Sequence of chain 1.D:
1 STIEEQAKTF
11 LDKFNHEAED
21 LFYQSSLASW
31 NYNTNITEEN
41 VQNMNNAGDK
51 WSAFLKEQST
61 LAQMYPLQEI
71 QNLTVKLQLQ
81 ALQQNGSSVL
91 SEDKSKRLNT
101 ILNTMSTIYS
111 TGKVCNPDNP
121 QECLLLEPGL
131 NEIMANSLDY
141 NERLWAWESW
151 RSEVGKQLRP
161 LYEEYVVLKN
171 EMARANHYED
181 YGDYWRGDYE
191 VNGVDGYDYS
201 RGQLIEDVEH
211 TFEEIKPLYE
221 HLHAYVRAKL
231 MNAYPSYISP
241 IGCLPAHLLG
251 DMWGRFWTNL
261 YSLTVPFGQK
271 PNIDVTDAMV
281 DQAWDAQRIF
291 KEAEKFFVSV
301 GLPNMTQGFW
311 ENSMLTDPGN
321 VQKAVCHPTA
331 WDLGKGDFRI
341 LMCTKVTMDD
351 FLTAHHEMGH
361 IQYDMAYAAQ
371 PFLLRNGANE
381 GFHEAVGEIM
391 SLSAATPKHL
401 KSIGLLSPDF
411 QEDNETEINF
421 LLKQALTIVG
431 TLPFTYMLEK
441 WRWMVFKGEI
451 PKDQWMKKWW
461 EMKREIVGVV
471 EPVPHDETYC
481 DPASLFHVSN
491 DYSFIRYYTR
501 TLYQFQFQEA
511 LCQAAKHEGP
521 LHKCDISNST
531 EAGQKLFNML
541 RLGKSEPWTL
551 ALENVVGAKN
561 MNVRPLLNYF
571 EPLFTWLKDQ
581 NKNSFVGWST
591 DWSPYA

Binding-site contacts:
Ligand atom C8 contacts residue GLU39 of chain 1.D at 4.3 Å.
Ligand atom C6 contacts residue GLU39 of chain 1.D at 3.3 Å.
Ligand atom N2 contacts residue ASN35 of chain 1.D at 2.9 Å (h-bond).
Ligand atom O5 contacts residue ASN35 of chain 1.D at 2.4 Å (h-bond).
Ligand atom C7 contacts residue GLN322 of chain 1.D at 4.3 Å.
Ligand atom C7 contacts residue ASN35 of chain 1.D at 3.4 Å.
Ligand atom C3 contacts residue ASN35 of chain 1.D at 3.8 Å.
Ligand atom C4 contacts residue ASN35 of chain 1.D at 4.2 Å.
Ligand atom C5 contacts residue ASN35 of chain 1.D at 3.7 Å.
Ligand atom O7 contacts residue ASN35 of chain 1.D at 4.3 Å.
Ligand atom C8 contacts residue ASN35 of chain 1.D at 3.5 Å.
Ligand atom N2 contacts residue GLN322 of chain 1.D at 4.2 Å.
Ligand atom C2 contacts residue ASN35 of chain 1.D at 2.4 Å.
Ligand atom C1 contacts residue ASN35 of chain 1.D at 1.4 Å.
Ligand atom O6 contacts residue GLU39 of chain 1.D at 3.5 Å (salt-bridge).
Ligand atom O7 contacts residue GLN322 of chain 1.D at 3.8 Å.

The protein below binds the small molecule below.
Small molecule (SMILES): CC(=O)N[C@H]1[C@H](O[C@H]2[C@H](O)[C@@H](NC(C)=O)CO[C@@H]2CO)O[C@H](CO)[C@@H](O)[C@@H]1O